The small molecule below binds the protein below.
Small molecule (SMILES): Cn1ncc(C(=O)NCc2ccccn2)c1C(=O)Nc1ccn2cc(-c3ccccc3)nc2n1

Sequence of chain 1.D:
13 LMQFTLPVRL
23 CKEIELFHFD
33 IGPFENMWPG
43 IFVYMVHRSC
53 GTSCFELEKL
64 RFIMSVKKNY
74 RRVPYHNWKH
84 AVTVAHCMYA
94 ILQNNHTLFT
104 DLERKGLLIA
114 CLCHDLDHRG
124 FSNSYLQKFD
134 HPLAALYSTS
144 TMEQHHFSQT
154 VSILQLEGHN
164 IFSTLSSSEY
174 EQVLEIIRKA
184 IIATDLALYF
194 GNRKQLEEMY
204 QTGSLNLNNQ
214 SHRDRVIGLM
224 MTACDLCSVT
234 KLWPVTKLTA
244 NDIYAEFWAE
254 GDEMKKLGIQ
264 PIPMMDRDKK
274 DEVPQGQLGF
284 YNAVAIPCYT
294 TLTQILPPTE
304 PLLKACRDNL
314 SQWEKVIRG

Binding-site contacts:
Ligand atom N14 contacts residue TYR247 of chain 1.D at 2.4 Å (h-bond).
Ligand atom N14 contacts residue GLY279 of chain 1.D at 3.7 Å.
Ligand atom C16 contacts residue MET267 of chain 1.D at 3.5 Å (hydrophobic).
Ligand atom C21 contacts residue GLY279 of chain 1.D at 3.5 Å.
Ligand atom N13 contacts residue TYR247 of chain 1.D at 3.4 Å (h-bond).
Ligand atom C31 contacts residue THR239 of chain 1.D at 3.2 Å.
Ligand atom N15 contacts residue MET267 of chain 1.D at 3.6 Å.
Ligand atom C29 contacts residue GLN280 of chain 1.D at 3.4 Å.
Ligand atom N27 contacts residue PHE283 of chain 1.D at 3.5 Å.
Ligand atom C19 contacts residue MET267 of chain 1.D at 3.3 Å (hydrophobic).
Ligand atom C20 contacts residue MET267 of chain 1.D at 3.5 Å (hydrophobic).
Ligand atom C16 contacts residue TYR247 of chain 1.D at 3.6 Å (hydrophobic).
Ligand atom C25 contacts residue PRO266 of chain 1.D at 3.6 Å (hydrophobic).
Ligand atom C2 contacts residue PHE283 of chain 1.D at 3.4 Å (hydrophobic).
Ligand atom O8 contacts residue PHE283 of chain 1.D at 3.5 Å.
Ligand atom C31 contacts residue ALA243 of chain 1.D at 3.6 Å (hydrophobic).
Ligand atom N13 contacts residue MET267 of chain 1.D at 3.4 Å (h-bond).
Ligand atom O10 contacts residue GLN280 of chain 1.D at 3.3 Å (h-bond).
Ligand atom C26 contacts residue LYS272 of chain 1.D at 3.5 Å.
Ligand atom C32 contacts residue SER231 of chain 1.D at 3.3 Å.
Ligand atom C32 contacts residue ALA243 of chain 1.D at 3.3 Å (hydrophobic).
Ligand atom C12 contacts residue TYR247 of chain 1.D at 3.3 Å (hydrophobic).
Ligand atom C33 contacts residue SER231 of chain 1.D at 3.4 Å.
Ligand atom C26 contacts residue GLU275 of chain 1.D at 3.4 Å.
Ligand atom C24 contacts residue GLU275 of chain 1.D at 3.6 Å.
Ligand atom N9 contacts residue PHE283 of chain 1.D at 3.6 Å.
Ligand atom C23 contacts residue TYR247 of chain 1.D at 3.5 Å (hydrophobic).
Ligand atom C16 contacts residue GLY279 of chain 1.D at 3.4 Å.
Ligand atom C6 contacts residue PHE283 of chain 1.D at 3.4 Å (hydrophobic).
Ligand atom C21 contacts residue MET267 of chain 1.D at 3.5 Å (hydrophobic).
Ligand atom C1 contacts residue PHE283 of chain 1.D at 3.5 Å (hydrophobic).
Ligand atom C33 contacts residue THR242 of chain 1.D at 3.6 Å.
Ligand atom C4 contacts residue PHE283 of chain 1.D at 3.4 Å (hydrophobic).
Ligand atom N9 contacts residue MET267 of chain 1.D at 3.6 Å.
Ligand atom C34 contacts residue ILE246 of chain 1.D at 3.6 Å (hydrophobic).
Ligand atom C24 contacts residue VAL276 of chain 1.D at 3.5 Å (hydrophobic).
Ligand atom C18 contacts residue MET267 of chain 1.D at 3.1 Å (hydrophobic).
Ligand atom C32 contacts residue THR242 of chain 1.D at 3.3 Å.
Ligand atom C12 contacts residue MET267 of chain 1.D at 3.5 Å (hydrophobic).
Ligand atom C17 contacts residue MET267 of chain 1.D at 3.3 Å (hydrophobic).